Sequence of chain 1.C:
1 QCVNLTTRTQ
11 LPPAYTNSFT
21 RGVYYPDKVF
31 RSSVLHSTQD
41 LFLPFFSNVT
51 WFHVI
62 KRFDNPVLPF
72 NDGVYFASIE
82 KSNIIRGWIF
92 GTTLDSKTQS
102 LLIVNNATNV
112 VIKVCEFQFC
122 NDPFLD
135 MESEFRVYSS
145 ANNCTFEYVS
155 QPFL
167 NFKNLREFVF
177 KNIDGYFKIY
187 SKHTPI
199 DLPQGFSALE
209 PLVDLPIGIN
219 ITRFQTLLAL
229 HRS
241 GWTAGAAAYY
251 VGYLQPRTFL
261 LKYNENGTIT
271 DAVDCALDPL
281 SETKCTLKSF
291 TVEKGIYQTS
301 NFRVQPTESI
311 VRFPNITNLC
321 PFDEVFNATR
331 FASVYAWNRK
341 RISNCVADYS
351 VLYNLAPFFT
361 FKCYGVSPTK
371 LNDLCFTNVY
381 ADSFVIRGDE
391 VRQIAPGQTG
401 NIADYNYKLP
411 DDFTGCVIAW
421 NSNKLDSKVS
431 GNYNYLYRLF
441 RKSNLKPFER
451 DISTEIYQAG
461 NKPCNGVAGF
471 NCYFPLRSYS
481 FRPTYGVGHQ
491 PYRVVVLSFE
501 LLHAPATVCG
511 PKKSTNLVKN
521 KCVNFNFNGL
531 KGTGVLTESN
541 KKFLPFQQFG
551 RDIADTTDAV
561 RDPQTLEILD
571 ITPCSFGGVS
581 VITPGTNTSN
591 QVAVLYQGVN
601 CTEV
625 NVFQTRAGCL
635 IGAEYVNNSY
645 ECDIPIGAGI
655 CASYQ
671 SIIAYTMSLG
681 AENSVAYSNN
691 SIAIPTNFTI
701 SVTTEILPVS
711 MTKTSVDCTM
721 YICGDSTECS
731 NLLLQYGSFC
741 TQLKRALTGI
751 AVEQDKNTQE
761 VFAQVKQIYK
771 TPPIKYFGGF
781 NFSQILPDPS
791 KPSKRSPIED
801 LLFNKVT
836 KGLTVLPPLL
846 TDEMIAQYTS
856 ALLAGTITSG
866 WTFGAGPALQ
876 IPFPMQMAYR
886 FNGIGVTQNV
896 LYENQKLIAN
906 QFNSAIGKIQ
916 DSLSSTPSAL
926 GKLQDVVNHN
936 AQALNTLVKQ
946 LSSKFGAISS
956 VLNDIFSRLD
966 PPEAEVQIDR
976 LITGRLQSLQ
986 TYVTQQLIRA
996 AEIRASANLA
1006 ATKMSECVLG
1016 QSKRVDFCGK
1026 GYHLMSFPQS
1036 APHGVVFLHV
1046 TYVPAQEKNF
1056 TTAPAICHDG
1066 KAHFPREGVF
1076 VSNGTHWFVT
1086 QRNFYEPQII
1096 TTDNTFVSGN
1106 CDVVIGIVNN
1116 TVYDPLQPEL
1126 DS

Binding-site contacts:
Ligand atom C5 contacts residue ASN110 of chain 1.C at 4.5 Å.
Ligand atom C5 contacts residue ASN107 of chain 1.C at 3.7 Å.
Ligand atom C1 contacts residue ASN110 of chain 1.C at 4.5 Å.
Ligand atom C5 contacts residue VAL112 of chain 1.C at 4.5 Å (hydrophobic).
Ligand atom N2 contacts residue ASN107 of chain 1.C at 2.9 Å (h-bond).
Ligand atom C2 contacts residue ASN107 of chain 1.C at 2.4 Å.
Ligand atom C1 contacts residue THR109 of chain 1.C at 3.4 Å.
Ligand atom C6 contacts residue VAL112 of chain 1.C at 3.7 Å (hydrophobic).
Ligand atom C8 contacts residue THR109 of chain 1.C at 3.8 Å.
Ligand atom C7 contacts residue THR109 of chain 1.C at 4.2 Å.
Ligand atom N2 contacts residue THR109 of chain 1.C at 3.5 Å (h-bond).
Ligand atom C7 contacts residue ASN107 of chain 1.C at 3.5 Å.
Ligand atom C1 contacts residue ASN107 of chain 1.C at 1.4 Å.
Ligand atom C2 contacts residue THR109 of chain 1.C at 3.9 Å.
Ligand atom C3 contacts residue ASN107 of chain 1.C at 3.8 Å.
Ligand atom O5 contacts residue THR109 of chain 1.C at 4.4 Å.
Ligand atom O5 contacts residue ASN107 of chain 1.C at 2.4 Å (h-bond).
Ligand atom O6 contacts residue VAL112 of chain 1.C at 4.5 Å.
Ligand atom C3 contacts residue THR109 of chain 1.C at 4.2 Å.
Ligand atom O7 contacts residue ASN107 of chain 1.C at 3.7 Å.
Ligand atom C4 contacts residue ASN107 of chain 1.C at 4.2 Å.

This small molecule binds to this protein.
Small molecule (SMILES): CC(=O)N[C@@H]1[C@@H](O)[C@H](O)[C@@H](CO)O[C@H]1O